Sequence of chain 1.D:
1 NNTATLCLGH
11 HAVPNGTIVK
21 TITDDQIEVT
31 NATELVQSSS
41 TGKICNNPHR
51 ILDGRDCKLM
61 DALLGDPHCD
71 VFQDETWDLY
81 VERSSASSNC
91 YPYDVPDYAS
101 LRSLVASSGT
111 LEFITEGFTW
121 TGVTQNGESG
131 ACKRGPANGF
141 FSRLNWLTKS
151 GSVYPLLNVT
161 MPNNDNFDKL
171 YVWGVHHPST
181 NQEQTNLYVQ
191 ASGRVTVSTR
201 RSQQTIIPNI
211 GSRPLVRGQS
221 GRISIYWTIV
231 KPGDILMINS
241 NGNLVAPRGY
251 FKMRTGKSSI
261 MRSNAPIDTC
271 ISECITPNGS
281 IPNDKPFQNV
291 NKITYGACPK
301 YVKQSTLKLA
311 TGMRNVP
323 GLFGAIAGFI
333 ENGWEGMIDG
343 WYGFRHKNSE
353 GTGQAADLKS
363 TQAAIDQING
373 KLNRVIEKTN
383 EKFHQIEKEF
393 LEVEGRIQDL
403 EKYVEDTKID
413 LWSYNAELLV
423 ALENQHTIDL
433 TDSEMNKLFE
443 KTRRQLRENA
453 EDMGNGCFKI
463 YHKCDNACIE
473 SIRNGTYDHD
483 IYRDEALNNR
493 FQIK

A protein and the small-molecule ligand that binds it are described below.
Small molecule (SMILES): CC(=O)N[C@@H]1[C@@H](O)[C@H](O)[C@@H](CO)O[C@H]1O

Binding-site contacts:
Ligand atom C2 contacts residue VAL290 of chain 1.D at 4.1 Å (hydrophobic).
Ligand atom C5 contacts residue ASN278 of chain 1.D at 3.7 Å.
Ligand atom C4 contacts residue ASN278 of chain 1.D at 4.2 Å.
Ligand atom O5 contacts residue ASN278 of chain 1.D at 2.5 Å (h-bond).
Ligand atom C1 contacts residue ASN291 of chain 1.D at 4.2 Å.
Ligand atom O6 contacts residue ASN291 of chain 1.D at 4.2 Å.
Ligand atom N2 contacts residue VAL290 of chain 1.D at 3.7 Å.
Ligand atom C1 contacts residue VAL290 of chain 1.D at 3.7 Å (hydrophobic).
Ligand atom C8 contacts residue SER38 of chain 1.D at 3.8 Å.
Ligand atom C7 contacts residue ASN278 of chain 1.D at 3.4 Å.
Ligand atom C3 contacts residue VAL290 of chain 1.D at 4.4 Å (hydrophobic).
Ligand atom C6 contacts residue ASN291 of chain 1.D at 4.2 Å.
Ligand atom C5 contacts residue ASN291 of chain 1.D at 4.2 Å.
Ligand atom C6 contacts residue GLU391 of chain 1.D at 4.5 Å.
Ligand atom C8 contacts residue VAL290 of chain 1.D at 4.4 Å (hydrophobic).
Ligand atom N2 contacts residue ASN278 of chain 1.D at 2.9 Å (h-bond).
Ligand atom O6 contacts residue GLU391 of chain 1.D at 4.4 Å.
Ligand atom C2 contacts residue ASN278 of chain 1.D at 2.5 Å.
Ligand atom C1 contacts residue ASN278 of chain 1.D at 1.4 Å.
Ligand atom O7 contacts residue ASN278 of chain 1.D at 3.6 Å (h-bond).
Ligand atom C3 contacts residue ASN278 of chain 1.D at 3.9 Å.
Ligand atom O5 contacts residue ASN291 of chain 1.D at 4.0 Å.